A protein and the small-molecule ligand that binds it are described below.
Small molecule (SMILES): CC(=O)N[C@H]1[C@H](O[C@H]2[C@H](O)[C@@H](NC(C)=O)CO[C@@H]2CO)O[C@H](CO)[C@@H](O)[C@@H]1O

Binding-site contacts:
Ligand atom C4 contacts residue ASN444 of chain 1.A at 4.1 Å.
Ligand atom C7 contacts residue ASN444 of chain 1.A at 3.9 Å.
Ligand atom C8 contacts residue LEU15 of chain 1.A at 4.0 Å (hydrophobic).
Ligand atom N2 contacts residue ASN444 of chain 1.A at 3.1 Å (h-bond).
Ligand atom C7 contacts residue ALA161 of chain 1.A at 3.4 Å (hydrophobic).
Ligand atom C1 contacts residue GLN443 of chain 1.A at 3.6 Å.
Ligand atom O6 contacts residue GLN443 of chain 1.A at 4.4 Å.
Ligand atom C6 contacts residue GLN443 of chain 1.A at 3.4 Å.
Ligand atom C8 contacts residue MET162 of chain 1.A at 4.4 Å (hydrophobic).
Ligand atom C2 contacts residue ASN444 of chain 1.A at 2.5 Å.
Ligand atom N2 contacts residue ALA161 of chain 1.A at 4.1 Å.
Ligand atom O7 contacts residue ALA161 of chain 1.A at 3.3 Å (h-bond).
Ligand atom O6 contacts residue PHE440 of chain 1.A at 3.4 Å.
Ligand atom C5 contacts residue GLN443 of chain 1.A at 3.8 Å.
Ligand atom C8 contacts residue ALA161 of chain 1.A at 3.6 Å (hydrophobic).
Ligand atom O7 contacts residue ASN444 of chain 1.A at 4.1 Å.
Ligand atom O5 contacts residue GLN443 of chain 1.A at 3.8 Å.
Ligand atom C6 contacts residue ASN444 of chain 1.A at 3.8 Å.
Ligand atom C6 contacts residue PHE440 of chain 1.A at 4.2 Å (hydrophobic).
Ligand atom O4 contacts residue GLN443 of chain 1.A at 4.2 Å.
Ligand atom C5 contacts residue ASN444 of chain 1.A at 3.5 Å.
Ligand atom C4 contacts residue GLN443 of chain 1.A at 3.9 Å.
Ligand atom C1 contacts residue ASN444 of chain 1.A at 1.4 Å.
Ligand atom O6 contacts residue ASN444 of chain 1.A at 2.8 Å (h-bond).
Ligand atom C3 contacts residue ASN444 of chain 1.A at 3.8 Å.
Ligand atom O5 contacts residue ASN444 of chain 1.A at 2.2 Å (h-bond).

Sequence of chain 1.A:
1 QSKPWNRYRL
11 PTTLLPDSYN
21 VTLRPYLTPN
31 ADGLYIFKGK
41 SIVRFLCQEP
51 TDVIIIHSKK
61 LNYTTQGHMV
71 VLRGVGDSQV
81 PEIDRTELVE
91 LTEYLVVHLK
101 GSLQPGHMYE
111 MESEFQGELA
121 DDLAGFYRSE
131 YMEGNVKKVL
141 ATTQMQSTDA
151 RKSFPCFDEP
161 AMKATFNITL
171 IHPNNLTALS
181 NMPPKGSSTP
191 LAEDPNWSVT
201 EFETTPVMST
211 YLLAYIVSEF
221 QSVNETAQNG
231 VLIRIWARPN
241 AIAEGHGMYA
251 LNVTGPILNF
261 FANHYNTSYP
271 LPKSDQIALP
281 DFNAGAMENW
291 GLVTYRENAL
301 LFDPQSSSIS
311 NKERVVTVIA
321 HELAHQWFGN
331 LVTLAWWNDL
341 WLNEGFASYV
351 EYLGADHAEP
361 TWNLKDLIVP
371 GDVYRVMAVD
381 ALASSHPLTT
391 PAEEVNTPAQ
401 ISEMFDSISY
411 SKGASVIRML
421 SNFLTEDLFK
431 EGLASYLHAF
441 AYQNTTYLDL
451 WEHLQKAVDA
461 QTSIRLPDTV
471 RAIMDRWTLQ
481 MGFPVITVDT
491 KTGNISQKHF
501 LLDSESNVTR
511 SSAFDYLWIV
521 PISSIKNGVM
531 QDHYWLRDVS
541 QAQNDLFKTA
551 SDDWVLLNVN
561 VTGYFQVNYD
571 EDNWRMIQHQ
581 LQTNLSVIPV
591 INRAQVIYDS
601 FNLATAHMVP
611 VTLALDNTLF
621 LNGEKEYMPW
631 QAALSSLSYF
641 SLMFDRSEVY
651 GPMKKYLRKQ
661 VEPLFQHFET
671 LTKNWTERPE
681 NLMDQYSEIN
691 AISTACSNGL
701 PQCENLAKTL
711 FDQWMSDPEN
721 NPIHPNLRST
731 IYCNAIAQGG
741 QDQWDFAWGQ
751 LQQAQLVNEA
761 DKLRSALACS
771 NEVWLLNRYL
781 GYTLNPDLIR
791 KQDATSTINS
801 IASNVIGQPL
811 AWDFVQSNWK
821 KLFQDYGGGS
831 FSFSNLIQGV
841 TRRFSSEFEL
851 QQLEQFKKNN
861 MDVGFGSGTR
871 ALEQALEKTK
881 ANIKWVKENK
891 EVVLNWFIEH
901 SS